Sequence of chain 47.A:
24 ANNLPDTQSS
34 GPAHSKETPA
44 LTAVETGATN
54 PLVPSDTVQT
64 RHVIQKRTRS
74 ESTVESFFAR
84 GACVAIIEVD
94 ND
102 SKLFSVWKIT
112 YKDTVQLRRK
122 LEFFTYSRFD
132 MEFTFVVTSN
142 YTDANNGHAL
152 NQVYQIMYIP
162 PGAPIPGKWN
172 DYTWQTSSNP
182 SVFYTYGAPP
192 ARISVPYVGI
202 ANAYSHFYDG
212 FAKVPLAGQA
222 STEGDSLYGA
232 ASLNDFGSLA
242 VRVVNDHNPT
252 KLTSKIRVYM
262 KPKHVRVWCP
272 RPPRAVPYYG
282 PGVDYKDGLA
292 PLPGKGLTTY

A small-molecule ligand and the protein it binds are described below.
Small molecule (SMILES): COc1ccc(OCc2ccc(COc3c(Cl)cccc3Cl)cc2)c(Cl)c1

Sequence of chain 47.C:
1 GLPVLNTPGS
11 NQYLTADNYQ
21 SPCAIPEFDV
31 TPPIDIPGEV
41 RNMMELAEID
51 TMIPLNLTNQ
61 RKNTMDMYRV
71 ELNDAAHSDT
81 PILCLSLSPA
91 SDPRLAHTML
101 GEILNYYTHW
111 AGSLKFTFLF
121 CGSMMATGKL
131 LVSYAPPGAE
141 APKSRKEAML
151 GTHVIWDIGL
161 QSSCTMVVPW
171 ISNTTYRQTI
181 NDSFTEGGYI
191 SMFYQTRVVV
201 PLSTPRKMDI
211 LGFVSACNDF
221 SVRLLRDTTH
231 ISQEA

Binding-site contacts:
Ligand atom C21 contacts residue SER128 of chain 47.A at 3.8 Å.
Ligand atom C6 contacts residue TYR112 of chain 47.A at 3.7 Å (hydrophobic).
Ligand atom C7 contacts residue MET132 of chain 47.A at 3.3 Å (hydrophobic).
Ligand atom C9 contacts residue VAL199 of chain 47.A at 3.6 Å (hydrophobic).
Ligand atom C20 contacts residue ILE194 of chain 47.A at 3.8 Å (hydrophobic).
Ligand atom C1 contacts residue TYR205 of chain 47.A at 3.8 Å (hydrophobic).
Ligand atom O2 contacts residue VAL196 of chain 47.A at 3.4 Å.
Ligand atom CL3 contacts residue LEU240 of chain 47.A at 3.8 Å.
Ligand atom C12 contacts residue PHE134 of chain 47.A at 3.8 Å (hydrophobic).
Ligand atom C7 contacts residue PHE237 of chain 47.A at 3.5 Å (hydrophobic).
Ligand atom C13 contacts residue ILE110 of chain 47.A at 3.7 Å (hydrophobic).
Ligand atom C12 contacts residue ILE110 of chain 47.A at 3.8 Å (hydrophobic).
Ligand atom C9 contacts residue PHE237 of chain 47.A at 3.7 Å (hydrophobic).
Ligand atom CL2 contacts residue ALA24 of chain 47.C at 3.5 Å.
Ligand atom C16 contacts residue TYR159 of chain 47.A at 3.8 Å (hydrophobic).
Ligand atom O3 contacts residue PHE130 of chain 47.A at 3.6 Å.
Ligand atom C3 contacts residue MET132 of chain 47.A at 3.7 Å (hydrophobic).
Ligand atom C11 contacts residue ILE110 of chain 47.A at 3.8 Å (hydrophobic).
Ligand atom C16 contacts residue ALA24 of chain 47.C at 3.8 Å (hydrophobic).
Ligand atom C5 contacts residue TYR112 of chain 47.A at 3.5 Å (hydrophobic).
Ligand atom C17 contacts residue TYR159 of chain 47.A at 3.7 Å (hydrophobic).
Ligand atom C13 contacts residue MET132 of chain 47.A at 3.4 Å (hydrophobic).
Ligand atom C17 contacts residue ALA24 of chain 47.C at 3.7 Å (hydrophobic).
Ligand atom CL2 contacts residue ILE25 of chain 47.C at 3.4 Å.
Ligand atom C20 contacts residue LEU240 of chain 47.A at 3.8 Å (hydrophobic).
Ligand atom C21 contacts residue TYR205 of chain 47.A at 3.8 Å (hydrophobic).
Ligand atom O1 contacts residue PHE237 of chain 47.A at 3.8 Å.
Ligand atom C4 contacts residue MET132 of chain 47.A at 3.8 Å (hydrophobic).
Ligand atom C13 contacts residue PHE134 of chain 47.A at 3.7 Å (hydrophobic).
Ligand atom O1 contacts residue MET132 of chain 47.A at 3.7 Å.
Ligand atom C2 contacts residue PHE237 of chain 47.A at 3.6 Å (hydrophobic).
Ligand atom C8 contacts residue MET132 of chain 47.A at 3.4 Å (hydrophobic).
Ligand atom CL3 contacts residue PHE134 of chain 47.A at 3.8 Å.
Ligand atom O3 contacts residue TYR112 of chain 47.A at 3.6 Å.
Ligand atom C14 contacts residue TYR159 of chain 47.A at 3.5 Å (hydrophobic).
Ligand atom CL2 contacts residue TYR159 of chain 47.A at 3.6 Å.
Ligand atom C10 contacts residue TYR159 of chain 47.A at 3.5 Å (hydrophobic).
Ligand atom C21 contacts residue HIS207 of chain 47.A at 3.6 Å.
Ligand atom C19 contacts residue LEU240 of chain 47.A at 3.8 Å (hydrophobic).
Ligand atom O1 contacts residue ILE110 of chain 47.A at 3.7 Å.